Sequence of chain 1.B:
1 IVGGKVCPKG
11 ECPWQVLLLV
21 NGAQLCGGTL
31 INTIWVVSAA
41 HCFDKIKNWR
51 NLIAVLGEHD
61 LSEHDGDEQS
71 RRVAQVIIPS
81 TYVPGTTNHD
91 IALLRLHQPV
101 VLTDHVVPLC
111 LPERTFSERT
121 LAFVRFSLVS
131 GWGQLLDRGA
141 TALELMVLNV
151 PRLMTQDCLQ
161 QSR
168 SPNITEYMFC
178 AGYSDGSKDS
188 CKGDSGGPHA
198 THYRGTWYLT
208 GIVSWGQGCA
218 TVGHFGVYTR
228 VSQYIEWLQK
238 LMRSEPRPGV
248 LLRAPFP

A small-molecule ligand and the protein it binds are described below.
Small molecule (SMILES): CS(=O)(=O)N(CC(N)=O)c1cc(Cl)cc(CC(=O)Nc2ccc3nc(N)[nH]c3c2)c1

Binding-site contacts:
Ligand atom O15 contacts residue GLY85 of chain 1.B at 3.2 Å (h-bond).
Ligand atom C9 contacts residue CYS188 of chain 1.B at 3.7 Å (hydrophobic).
Ligand atom N24 contacts residue GLY215 of chain 1.B at 3.7 Å.
Ligand atom C4 contacts residue SER187 of chain 1.B at 3.3 Å.
Ligand atom N3 contacts residue GLY215 of chain 1.B at 2.6 Å (h-bond).
Ligand atom N5 contacts residue SER187 of chain 1.B at 2.8 Å (h-bond).
Ligand atom C4 contacts residue GLY215 of chain 1.B at 3.4 Å.
Ligand atom N5 contacts residue CYS188 of chain 1.B at 3.6 Å.
Ligand atom O21 contacts residue TRP212 of chain 1.B at 3.4 Å.
Ligand atom N28 contacts residue ASP44 of chain 1.B at 2.8 Å (salt-bridge).
Ligand atom N24 contacts residue ASP186 of chain 1.B at 2.8 Å (salt-bridge).
Ligand atom C29 contacts residue SER192 of chain 1.B at 3.3 Å.
Ligand atom O21 contacts residue GLY213 of chain 1.B at 3.7 Å.
Ligand atom C29 contacts residue CYS188 of chain 1.B at 3.8 Å (hydrophobic).
Ligand atom C26 contacts residue SER211 of chain 1.B at 3.4 Å.
Ligand atom C13 contacts residue GLY213 of chain 1.B at 3.5 Å.
Ligand atom C9 contacts residue SER187 of chain 1.B at 3.7 Å.
Ligand atom N3 contacts residue GLY213 of chain 1.B at 3.3 Å.
Ligand atom C20 contacts residue HIS41 of chain 1.B at 3.5 Å.
Ligand atom CL1 contacts residue ASP90 of chain 1.B at 3.3 Å.
Ligand atom N18 contacts residue SO41 of chain 1.H at 3.2 Å (h-bond).
Ligand atom C11 contacts residue HIS41 of chain 1.B at 3.8 Å.
Ligand atom S1 contacts residue GLY85 of chain 1.B at 3.7 Å.
Ligand atom N18 contacts residue SER192 of chain 1.B at 3.7 Å.
Ligand atom N24 contacts residue SER187 of chain 1.B at 3.2 Å (h-bond).
Ligand atom C25 contacts residue CYS188 of chain 1.B at 3.5 Å (hydrophobic).
Ligand atom C22 contacts residue SO41 of chain 1.H at 3.5 Å.
Ligand atom C25 contacts residue VAL210 of chain 1.B at 3.6 Å (hydrophobic).
Ligand atom C7 contacts residue GLY215 of chain 1.B at 3.7 Å.
Ligand atom C7 contacts residue GLY213 of chain 1.B at 3.3 Å.
Ligand atom N28 contacts residue HIS41 of chain 1.B at 3.4 Å (h-bond).
Ligand atom C26 contacts residue HIS41 of chain 1.B at 3.4 Å.
Ligand atom C29 contacts residue SER211 of chain 1.B at 3.7 Å.
Ligand atom C19 contacts residue TRP212 of chain 1.B at 3.8 Å (hydrophobic).
Ligand atom O15 contacts residue THR86 of chain 1.B at 3.7 Å.
Ligand atom C29 contacts residue SO41 of chain 1.H at 3.7 Å.
Ligand atom CL1 contacts residue SER211 of chain 1.B at 3.8 Å.
Ligand atom O14 contacts residue GLY85 of chain 1.B at 3.2 Å (h-bond).
Ligand atom CL1 contacts residue HIS41 of chain 1.B at 3.3 Å.
Ligand atom C7 contacts residue TRP212 of chain 1.B at 3.5 Å (hydrophobic).